Sequence of chain 4.A:
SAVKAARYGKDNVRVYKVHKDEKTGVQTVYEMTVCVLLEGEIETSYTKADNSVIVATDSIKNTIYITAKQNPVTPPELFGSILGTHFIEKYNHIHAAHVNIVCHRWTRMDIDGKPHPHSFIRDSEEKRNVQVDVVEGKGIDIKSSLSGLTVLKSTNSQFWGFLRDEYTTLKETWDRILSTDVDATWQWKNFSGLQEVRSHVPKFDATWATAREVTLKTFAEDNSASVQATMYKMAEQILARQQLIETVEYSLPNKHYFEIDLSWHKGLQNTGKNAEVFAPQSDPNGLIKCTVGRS

Sequence of chain 3.A:
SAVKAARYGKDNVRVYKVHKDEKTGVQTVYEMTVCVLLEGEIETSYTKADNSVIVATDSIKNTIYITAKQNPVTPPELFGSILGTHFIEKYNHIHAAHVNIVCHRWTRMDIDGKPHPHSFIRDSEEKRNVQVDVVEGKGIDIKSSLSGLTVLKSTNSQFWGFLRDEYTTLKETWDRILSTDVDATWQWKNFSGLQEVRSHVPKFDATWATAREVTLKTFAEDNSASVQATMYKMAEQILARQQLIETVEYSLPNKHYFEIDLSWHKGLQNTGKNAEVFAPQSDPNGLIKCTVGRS

This protein binds this small molecule.
Small molecule (SMILES): O=c1[nH]c(=O)c2nn[nH]c2[nH]1

Binding-site contacts:
Ligand atom N9 contacts residue ARG177 of chain 4.A at 3.9 Å.
Ligand atom N8 contacts residue PHE160 of chain 4.A at 3.7 Å.
Ligand atom O2 contacts residue VAL228 of chain 4.A at 2.9 Å (h-bond).
Ligand atom N8 contacts residue ASP59 of chain 3.A at 3.9 Å.
Ligand atom N9 contacts residue LEU171 of chain 4.A at 4.0 Å.
Ligand atom C6 contacts residue GLN229 of chain 4.A at 3.7 Å.
Ligand atom O6 contacts residue ILE55 of chain 3.A at 3.5 Å.
Ligand atom O2 contacts residue PHE160 of chain 4.A at 3.9 Å.
Ligand atom O2 contacts residue ARG177 of chain 4.A at 2.8 Å (salt-bridge).
Ligand atom C2 contacts residue VAL228 of chain 4.A at 4.0 Å (hydrophobic).
Ligand atom C4 contacts residue PHE160 of chain 4.A at 3.4 Å (hydrophobic).
Ligand atom N7 contacts residue ALA57 of chain 3.A at 3.5 Å.
Ligand atom C2 contacts residue PHE160 of chain 4.A at 3.7 Å (hydrophobic).
Ligand atom N3 contacts residue ARG177 of chain 4.A at 3.0 Å (salt-bridge).
Ligand atom N8 contacts residue LEU171 of chain 4.A at 3.8 Å.
Ligand atom O2 contacts residue SER227 of chain 4.A at 3.5 Å.
Ligand atom N9 contacts residue THR58 of chain 3.A at 4.1 Å.
Ligand atom C5 contacts residue THR58 of chain 3.A at 4.0 Å.
Ligand atom N7 contacts residue THR58 of chain 3.A at 2.7 Å (h-bond).
Ligand atom C2 contacts residue GLN229 of chain 4.A at 3.9 Å.
Ligand atom O2 contacts residue ASN255 of chain 4.A at 4.1 Å.
Ligand atom N8 contacts residue THR58 of chain 3.A at 3.3 Å (h-bond).
Ligand atom C4 contacts residue ARG177 of chain 4.A at 3.8 Å.
Ligand atom C2 contacts residue ARG177 of chain 4.A at 3.6 Å.
Ligand atom O6 contacts residue THR58 of chain 3.A at 3.8 Å.
Ligand atom N8 contacts residue ALA57 of chain 3.A at 3.8 Å.
Ligand atom O6 contacts residue GLN229 of chain 4.A at 2.9 Å (h-bond).
Ligand atom N7 contacts residue PHE160 of chain 4.A at 3.7 Å.
Ligand atom C5 contacts residue PHE160 of chain 4.A at 3.4 Å (hydrophobic).
Ligand atom C6 contacts residue PHE160 of chain 4.A at 3.5 Å (hydrophobic).
Ligand atom O6 contacts residue TYR9 of chain 3.A at 3.8 Å.
Ligand atom N1 contacts residue PHE160 of chain 4.A at 3.6 Å.
Ligand atom N3 contacts residue ASN255 of chain 4.A at 3.4 Å (h-bond).
Ligand atom N1 contacts residue GLN229 of chain 4.A at 3.0 Å (h-bond).
Ligand atom O6 contacts residue PHE160 of chain 4.A at 4.0 Å.
Ligand atom N3 contacts residue PHE160 of chain 4.A at 3.7 Å.
Ligand atom C2 contacts residue ASN255 of chain 4.A at 3.9 Å.
Ligand atom O2 contacts residue GLN229 of chain 4.A at 3.8 Å.
Ligand atom N9 contacts residue PHE160 of chain 4.A at 3.5 Å.
Ligand atom C4 contacts residue ASN255 of chain 4.A at 4.0 Å.